Sequence of chain 1.F:
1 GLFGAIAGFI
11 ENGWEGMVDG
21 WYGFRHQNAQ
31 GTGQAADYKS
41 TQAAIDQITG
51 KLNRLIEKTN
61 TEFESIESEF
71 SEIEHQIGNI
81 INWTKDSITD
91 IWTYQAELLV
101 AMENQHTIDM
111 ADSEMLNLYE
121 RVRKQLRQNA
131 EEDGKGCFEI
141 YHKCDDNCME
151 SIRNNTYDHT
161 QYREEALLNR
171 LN

A protein and the small-molecule ligand that binds it are described below.
Small molecule (SMILES): CC(=O)N[C@@H]1[C@@H](O)[C@H](O)[C@@H](CO)O[C@H]1O

Binding-site contacts:
Ligand atom C5 contacts residue ASN79 of chain 1.F at 4.2 Å.
Ligand atom C5 contacts residue ASN82 of chain 1.F at 3.3 Å.
Ligand atom C6 contacts residue ASN79 of chain 1.F at 4.1 Å.
Ligand atom C1 contacts residue ASN82 of chain 1.F at 1.5 Å.
Ligand atom C3 contacts residue ASN82 of chain 1.F at 3.8 Å.
Ligand atom C2 contacts residue ASN82 of chain 1.F at 2.9 Å.
Ligand atom N2 contacts residue ASN82 of chain 1.F at 3.3 Å (h-bond).
Ligand atom C6 contacts residue HIS75 of chain 1.F at 3.6 Å.
Ligand atom C4 contacts residue ASN82 of chain 1.F at 4.2 Å.
Ligand atom O5 contacts residue GLY78 of chain 1.F at 4.4 Å.
Ligand atom O5 contacts residue ASN82 of chain 1.F at 2.4 Å (h-bond).
Ligand atom O6 contacts residue HIS75 of chain 1.F at 3.4 Å (h-bond).
Ligand atom O6 contacts residue GLY78 of chain 1.F at 3.7 Å.
Ligand atom O6 contacts residue ASN82 of chain 1.F at 4.4 Å.
Ligand atom C6 contacts residue ASN82 of chain 1.F at 4.4 Å.
Ligand atom O6 contacts residue ASN79 of chain 1.F at 3.1 Å (h-bond).